Binding-site contacts:
Ligand atom C3B contacts residue ASP234 of chain 1.C at 3.6 Å.
Ligand atom C1' contacts residue LEU77 of chain 1.C at 3.8 Å (hydrophobic).
Ligand atom PB contacts residue MG1 of chain 1.J at 3.6 Å.
Ligand atom C3' contacts residue LEU77 of chain 1.C at 4.0 Å (hydrophobic).
Ligand atom PB contacts residue ASP234 of chain 1.C at 3.7 Å.
Ligand atom N3 contacts residue ALA157 of chain 1.C at 4.0 Å.
Ligand atom O2' contacts residue ASN161 of chain 1.C at 3.9 Å.
Ligand atom C6 contacts residue ALA105 of chain 1.C at 3.5 Å (hydrophobic).
Ligand atom O1B contacts residue MG1 of chain 1.J at 2.1 Å.
Ligand atom C2 contacts residue PHE156 of chain 1.C at 3.8 Å (hydrophobic).
Ligand atom N6 contacts residue VAL154 of chain 1.C at 3.5 Å.
Ligand atom N1 contacts residue GLU155 of chain 1.C at 3.8 Å.
Ligand atom O2' contacts residue LEU223 of chain 1.C at 3.4 Å.
Ligand atom O4' contacts residue LEU77 of chain 1.C at 3.0 Å (h-bond).
Ligand atom N7 contacts residue VAL85 of chain 1.C at 4.0 Å.
Ligand atom N1 contacts residue ALA157 of chain 1.C at 3.0 Å (h-bond).
Ligand atom N7 contacts residue LEU223 of chain 1.C at 3.7 Å.
Ligand atom C5' contacts residue VAL85 of chain 1.C at 3.9 Å (hydrophobic).
Ligand atom O2B contacts residue CYS81 of chain 1.C at 4.0 Å.
Ligand atom O1B contacts residue ASP234 of chain 1.C at 2.7 Å (salt-bridge).
Ligand atom C6 contacts residue LEU223 of chain 1.C at 3.5 Å (hydrophobic).
Ligand atom C2 contacts residue ALA157 of chain 1.C at 3.3 Å (hydrophobic).
Ligand atom N3 contacts residue LEU77 of chain 1.C at 3.7 Å.
Ligand atom C2 contacts residue LEU77 of chain 1.C at 3.7 Å (hydrophobic).
Ligand atom O2A contacts residue GLU79 of chain 1.C at 3.9 Å.
Ligand atom N6 contacts residue GLU155 of chain 1.C at 2.8 Å (salt-bridge).
Ligand atom O2A contacts residue GLY80 of chain 1.C at 3.2 Å.
Ligand atom N6 contacts residue ALA105 of chain 1.C at 3.2 Å.
Ligand atom C6 contacts residue GLU155 of chain 1.C at 3.7 Å.
Ligand atom C4' contacts residue LEU77 of chain 1.C at 3.3 Å (hydrophobic).
Ligand atom C3B contacts residue LYS107 of chain 1.C at 3.8 Å.
Ligand atom N6 contacts residue LEU223 of chain 1.C at 3.8 Å.
Ligand atom C4 contacts residue LEU223 of chain 1.C at 4.0 Å (hydrophobic).
Ligand atom N1 contacts residue PHE156 of chain 1.C at 3.6 Å.
Ligand atom O1A contacts residue MG1 of chain 1.J at 3.5 Å.
Ligand atom C5 contacts residue LEU223 of chain 1.C at 3.5 Å (hydrophobic).
Ligand atom C6 contacts residue ALA157 of chain 1.C at 4.1 Å (hydrophobic).
Ligand atom C8 contacts residue VAL85 of chain 1.C at 4.0 Å (hydrophobic).
Ligand atom O3' contacts residue LEU77 of chain 1.C at 3.5 Å (h-bond).
Ligand atom N1 contacts residue ALA105 of chain 1.C at 3.7 Å.

Sequence of chain 1.C:
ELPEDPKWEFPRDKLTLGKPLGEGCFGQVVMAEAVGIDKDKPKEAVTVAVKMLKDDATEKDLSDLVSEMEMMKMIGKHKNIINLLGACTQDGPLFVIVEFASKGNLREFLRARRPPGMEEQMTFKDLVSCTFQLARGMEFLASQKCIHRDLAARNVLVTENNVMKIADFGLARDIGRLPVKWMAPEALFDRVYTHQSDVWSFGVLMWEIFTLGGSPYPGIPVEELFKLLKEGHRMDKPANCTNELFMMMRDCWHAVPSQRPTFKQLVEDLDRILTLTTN

A protein and the small-molecule ligand that binds it are described below.
Small molecule (SMILES): Nc1ncnc2c1ncn2[C@@H]1O[C@H](CO[P](=O)(O)O[P](=O)(O)CP(=O)(O)O)[C@@H](O)[C@H]1O